A small-molecule ligand and the protein it binds are described below.
Small molecule (SMILES): CC(=O)N[C@@H]1[C@@H](O)[C@H](O)[C@@H](CO)O[C@H]1O

Sequence of chain 1.A:
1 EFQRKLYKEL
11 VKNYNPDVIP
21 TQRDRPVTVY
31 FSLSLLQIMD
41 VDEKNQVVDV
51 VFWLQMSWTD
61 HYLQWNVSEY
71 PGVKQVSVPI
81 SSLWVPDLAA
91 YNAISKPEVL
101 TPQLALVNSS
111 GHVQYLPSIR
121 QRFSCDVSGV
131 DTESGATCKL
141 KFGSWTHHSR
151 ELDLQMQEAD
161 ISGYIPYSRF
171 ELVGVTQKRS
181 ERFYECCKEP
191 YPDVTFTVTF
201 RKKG

Binding-site contacts:
Ligand atom O7 contacts residue HIS112 of chain 1.A at 3.1 Å.
Ligand atom N2 contacts residue ASN108 of chain 1.A at 3.5 Å (h-bond).
Ligand atom O3 contacts residue ASN108 of chain 1.A at 3.5 Å (h-bond).
Ligand atom N2 contacts residue HIS112 of chain 1.A at 3.9 Å.
Ligand atom C7 contacts residue HIS112 of chain 1.A at 3.2 Å.
Ligand atom O3 contacts residue HIS112 of chain 1.A at 3.1 Å.
Ligand atom C2 contacts residue HIS112 of chain 1.A at 3.6 Å.
Ligand atom C3 contacts residue ASN108 of chain 1.A at 3.5 Å.
Ligand atom C8 contacts residue ASN108 of chain 1.A at 3.7 Å.
Ligand atom O5 contacts residue SER110 of chain 1.A at 3.7 Å.
Ligand atom C4 contacts residue ASN108 of chain 1.A at 4.2 Å.
Ligand atom C5 contacts residue ASN108 of chain 1.A at 3.7 Å.
Ligand atom C1 contacts residue HIS112 of chain 1.A at 4.4 Å.
Ligand atom O3 contacts residue SER110 of chain 1.A at 3.8 Å.
Ligand atom C1 contacts residue ASN108 of chain 1.A at 1.4 Å.
Ligand atom C8 contacts residue HIS112 of chain 1.A at 3.4 Å.
Ligand atom C7 contacts residue ASN108 of chain 1.A at 4.3 Å.
Ligand atom C1 contacts residue SER110 of chain 1.A at 3.8 Å.
Ligand atom O5 contacts residue ASN108 of chain 1.A at 2.4 Å (h-bond).
Ligand atom C3 contacts residue HIS112 of chain 1.A at 3.8 Å.
Ligand atom C2 contacts residue ASN108 of chain 1.A at 2.5 Å.